Sequence of chain 1.C:
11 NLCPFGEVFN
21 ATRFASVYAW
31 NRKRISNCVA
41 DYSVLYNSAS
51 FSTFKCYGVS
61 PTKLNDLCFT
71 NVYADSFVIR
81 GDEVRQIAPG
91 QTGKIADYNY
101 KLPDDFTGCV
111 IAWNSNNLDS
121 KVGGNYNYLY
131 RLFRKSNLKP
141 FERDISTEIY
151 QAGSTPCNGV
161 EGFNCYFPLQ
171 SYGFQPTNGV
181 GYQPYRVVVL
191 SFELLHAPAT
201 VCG

Binding-site contacts:
Ligand atom C3 contacts residue ASN20 of chain 1.C at 3.8 Å.
Ligand atom C7 contacts residue GLY16 of chain 1.C at 3.6 Å.
Ligand atom C8 contacts residue GLY16 of chain 1.C at 3.5 Å.
Ligand atom O5 contacts residue ASN20 of chain 1.C at 2.4 Å (h-bond).
Ligand atom O7 contacts residue GLY16 of chain 1.C at 3.7 Å.
Ligand atom N2 contacts residue GLY16 of chain 1.C at 4.4 Å.
Ligand atom C3 contacts residue SER48 of chain 1.C at 4.5 Å.
Ligand atom C8 contacts residue PHE15 of chain 1.C at 4.2 Å (hydrophobic).
Ligand atom C5 contacts residue ASN20 of chain 1.C at 3.7 Å.
Ligand atom C4 contacts residue ASN20 of chain 1.C at 4.2 Å.
Ligand atom C8 contacts residue LEU45 of chain 1.C at 3.6 Å (hydrophobic).
Ligand atom C8 contacts residue PHE19 of chain 1.C at 4.5 Å (hydrophobic).
Ligand atom O7 contacts residue ASN20 of chain 1.C at 4.2 Å.
Ligand atom C1 contacts residue ASN20 of chain 1.C at 1.4 Å.
Ligand atom C7 contacts residue ASN20 of chain 1.C at 3.8 Å.
Ligand atom C2 contacts residue ASN20 of chain 1.C at 2.5 Å.
Ligand atom N2 contacts residue ASN20 of chain 1.C at 2.9 Å (h-bond).

The small molecule below binds the protein below.
Small molecule (SMILES): CC(=O)N[C@@H]1[C@@H](O)[C@H](O)[C@@H](CO)O[C@H]1O